Sequence of chain 2.A:
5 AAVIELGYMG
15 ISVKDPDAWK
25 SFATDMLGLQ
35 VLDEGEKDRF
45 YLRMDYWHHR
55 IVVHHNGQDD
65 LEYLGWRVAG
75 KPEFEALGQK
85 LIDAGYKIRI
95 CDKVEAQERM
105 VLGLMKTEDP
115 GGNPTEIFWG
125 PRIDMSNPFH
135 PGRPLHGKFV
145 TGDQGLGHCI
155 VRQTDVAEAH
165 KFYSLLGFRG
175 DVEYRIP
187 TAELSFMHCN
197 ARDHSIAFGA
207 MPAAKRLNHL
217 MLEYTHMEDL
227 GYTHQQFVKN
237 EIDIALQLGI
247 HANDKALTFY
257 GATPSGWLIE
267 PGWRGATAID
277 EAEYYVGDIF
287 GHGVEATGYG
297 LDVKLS

This protein binds this small molecule.
Small molecule (SMILES): Oc1ccc2ccccc2c1O

Binding-site contacts:
Ligand atom C4 contacts residue TYR178 of chain 2.A at 3.7 Å (hydrophobic).
Ligand atom O1 contacts residue HIS152 of chain 2.A at 4.1 Å.
Ligand atom C7 contacts residue LEU190 of chain 2.A at 3.6 Å (hydrophobic).
Ligand atom C6 contacts residue PHE192 of chain 2.A at 3.7 Å (hydrophobic).
Ligand atom O2 contacts residue HIS247 of chain 2.A at 3.4 Å (h-bond).
Ligand atom O1 contacts residue TYR256 of chain 2.A at 2.6 Å (h-bond).
Ligand atom C5 contacts residue HIS247 of chain 2.A at 3.6 Å.
Ligand atom C2 contacts residue HIS247 of chain 2.A at 3.2 Å.
Ligand atom C1 contacts residue TYR256 of chain 2.A at 3.0 Å (hydrophobic).
Ligand atom C2 contacts residue PHE192 of chain 2.A at 3.9 Å (hydrophobic).
Ligand atom C7 contacts residue LEU301 of chain 2.A at 4.1 Å (hydrophobic).
Ligand atom C10 contacts residue TYR256 of chain 2.A at 3.4 Å (hydrophobic).
Ligand atom C6 contacts residue TYR178 of chain 2.A at 3.7 Å (hydrophobic).
Ligand atom C10 contacts residue PHE192 of chain 2.A at 3.9 Å (hydrophobic).
Ligand atom C1 contacts residue HIS247 of chain 2.A at 3.5 Å.
Ligand atom C2 contacts residue TYR256 of chain 2.A at 3.8 Å (hydrophobic).
Ligand atom C9 contacts residue TYR256 of chain 2.A at 3.5 Å (hydrophobic).
Ligand atom O1 contacts residue HIS247 of chain 2.A at 4.1 Å.
Ligand atom O2 contacts residue HIS152 of chain 2.A at 3.0 Å (h-bond).
Ligand atom C10 contacts residue HIS247 of chain 2.A at 3.6 Å.
Ligand atom O2 contacts residue TYR256 of chain 2.A at 4.1 Å.
Ligand atom O1 contacts residue HIS215 of chain 2.A at 2.8 Å (h-bond).
Ligand atom O1 contacts residue GLU266 of chain 2.A at 3.4 Å (salt-bridge).
Ligand atom C2 contacts residue HIS200 of chain 2.A at 3.8 Å.
Ligand atom C3 contacts residue HIS200 of chain 2.A at 3.8 Å.
Ligand atom O1 contacts residue FE21 of chain 2.B at 2.0 Å.
Ligand atom O2 contacts residue HIS200 of chain 2.A at 3.3 Å.
Ligand atom C5 contacts residue PHE192 of chain 2.A at 3.5 Å (hydrophobic).
Ligand atom C8 contacts residue LEU190 of chain 2.A at 3.6 Å (hydrophobic).
Ligand atom C3 contacts residue PHE192 of chain 2.A at 3.7 Å (hydrophobic).
Ligand atom O2 contacts residue GLU266 of chain 2.A at 3.4 Å (salt-bridge).
Ligand atom C3 contacts residue HIS247 of chain 2.A at 3.4 Å.
Ligand atom C1 contacts residue PHE192 of chain 2.A at 4.0 Å (hydrophobic).
Ligand atom C4 contacts residue PHE192 of chain 2.A at 3.6 Å (hydrophobic).
Ligand atom C4 contacts residue HIS247 of chain 2.A at 3.2 Å.
Ligand atom C3 contacts residue ASN249 of chain 2.A at 3.3 Å.
Ligand atom C1 contacts residue FE21 of chain 2.B at 2.9 Å.
Ligand atom C2 contacts residue FE21 of chain 2.B at 3.0 Å.
Ligand atom O2 contacts residue FE21 of chain 2.B at 2.1 Å.
Ligand atom C4 contacts residue ASN249 of chain 2.A at 3.4 Å.